A small-molecule ligand and the protein it binds are described below.
Small molecule (SMILES): CC(=O)N[C@H]1[C@H](O[C@H]2[C@H](O)[C@@H](NC(C)=O)CO[C@@H]2CO)O[C@H](CO)[C@@H](O)[C@@H]1O

Binding-site contacts:
Ligand atom C2 contacts residue ASN1134 of chain 1.C at 2.5 Å.
Ligand atom C5 contacts residue ASN1134 of chain 1.C at 3.7 Å.
Ligand atom C7 contacts residue ASN1134 of chain 1.C at 3.5 Å.
Ligand atom N2 contacts residue ASN1134 of chain 1.C at 2.9 Å (h-bond).
Ligand atom O5 contacts residue ASN1134 of chain 1.C at 2.4 Å (h-bond).
Ligand atom C1 contacts residue ASN1134 of chain 1.C at 1.4 Å.
Ligand atom O7 contacts residue ASN1134 of chain 1.C at 3.8 Å.
Ligand atom C3 contacts residue ASN1134 of chain 1.C at 3.8 Å.
Ligand atom C4 contacts residue ASN1134 of chain 1.C at 4.2 Å.

Sequence of chain 1.C:
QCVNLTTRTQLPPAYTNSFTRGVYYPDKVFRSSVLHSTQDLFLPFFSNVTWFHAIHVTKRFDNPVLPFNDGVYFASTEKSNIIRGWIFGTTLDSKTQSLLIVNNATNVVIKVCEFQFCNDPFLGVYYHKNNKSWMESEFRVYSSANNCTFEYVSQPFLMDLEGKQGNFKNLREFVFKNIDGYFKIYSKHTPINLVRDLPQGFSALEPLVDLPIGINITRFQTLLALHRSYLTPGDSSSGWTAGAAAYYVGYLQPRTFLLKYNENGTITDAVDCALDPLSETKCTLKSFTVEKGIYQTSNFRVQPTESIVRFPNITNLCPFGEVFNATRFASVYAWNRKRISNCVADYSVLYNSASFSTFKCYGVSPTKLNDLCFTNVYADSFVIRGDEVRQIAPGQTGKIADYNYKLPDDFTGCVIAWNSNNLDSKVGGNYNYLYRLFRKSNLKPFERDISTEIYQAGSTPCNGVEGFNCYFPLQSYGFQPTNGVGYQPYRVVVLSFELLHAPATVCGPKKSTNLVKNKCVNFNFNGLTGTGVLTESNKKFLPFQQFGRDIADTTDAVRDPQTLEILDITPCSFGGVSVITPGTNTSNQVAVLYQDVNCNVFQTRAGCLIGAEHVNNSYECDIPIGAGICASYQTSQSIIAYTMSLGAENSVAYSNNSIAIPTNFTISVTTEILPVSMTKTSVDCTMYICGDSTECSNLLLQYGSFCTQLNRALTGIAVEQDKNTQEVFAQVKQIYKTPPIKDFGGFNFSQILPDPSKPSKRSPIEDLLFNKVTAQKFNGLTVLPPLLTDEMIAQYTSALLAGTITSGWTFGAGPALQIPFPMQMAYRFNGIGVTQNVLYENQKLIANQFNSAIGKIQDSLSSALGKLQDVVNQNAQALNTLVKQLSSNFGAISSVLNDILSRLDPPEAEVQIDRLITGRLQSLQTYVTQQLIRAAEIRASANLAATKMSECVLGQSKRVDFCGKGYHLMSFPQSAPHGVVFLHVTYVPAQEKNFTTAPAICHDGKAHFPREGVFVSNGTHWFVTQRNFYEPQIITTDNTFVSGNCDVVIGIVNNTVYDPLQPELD